A protein and the small-molecule ligand that binds it are described below.
Small molecule (SMILES): O=c1[nH]ccc2c(NC3CCCCC3)ncnc12

Binding-site contacts:
Ligand atom C18 contacts residue GLY30 of chain 1.B at 4.0 Å.
Ligand atom C1 contacts residue GLY168 of chain 1.B at 3.7 Å.
Ligand atom C15 contacts residue ARG155 of chain 1.B at 3.7 Å.
Ligand atom N13 contacts residue VAL37 of chain 1.B at 4.0 Å.
Ligand atom N3 contacts residue ALA54 of chain 1.B at 3.4 Å.
Ligand atom O6 contacts residue LEU107 of chain 1.B at 2.8 Å (h-bond).
Ligand atom C2 contacts residue LEU158 of chain 1.B at 3.5 Å (hydrophobic).
Ligand atom C2 contacts residue ALA54 of chain 1.B at 3.7 Å (hydrophobic).
Ligand atom C15 contacts residue ASN156 of chain 1.B at 3.8 Å.
Ligand atom C17 contacts residue ASN156 of chain 1.B at 3.5 Å.
Ligand atom C1 contacts residue MET104 of chain 1.B at 4.1 Å (hydrophobic).
Ligand atom C2 contacts residue MET104 of chain 1.B at 3.9 Å (hydrophobic).
Ligand atom N12 contacts residue LEU158 of chain 1.B at 3.8 Å.
Ligand atom C8 contacts residue VAL37 of chain 1.B at 4.0 Å (hydrophobic).
Ligand atom C5 contacts residue ALA54 of chain 1.B at 3.8 Å (hydrophobic).
Ligand atom N12 contacts residue LEU29 of chain 1.B at 3.7 Å.
Ligand atom C7 contacts residue LEU158 of chain 1.B at 3.6 Å (hydrophobic).
Ligand atom C1 contacts residue LEU158 of chain 1.B at 3.6 Å (hydrophobic).
Ligand atom C11 contacts residue LEU29 of chain 1.B at 3.8 Å (hydrophobic).
Ligand atom C11 contacts residue LEU158 of chain 1.B at 3.9 Å (hydrophobic).
Ligand atom C16 contacts residue ARG155 of chain 1.B at 3.7 Å.
Ligand atom C19 contacts residue VAL37 of chain 1.B at 3.5 Å (hydrophobic).
Ligand atom C9 contacts residue LEU158 of chain 1.B at 4.0 Å (hydrophobic).
Ligand atom C8 contacts residue LEU158 of chain 1.B at 3.7 Å (hydrophobic).
Ligand atom C18 contacts residue GLY32 of chain 1.B at 3.9 Å.
Ligand atom C2 contacts residue GLU105 of chain 1.B at 3.8 Å.
Ligand atom N3 contacts residue GLU105 of chain 1.B at 3.0 Å (salt-bridge).
Ligand atom C1 contacts residue VAL37 of chain 1.B at 4.1 Å (hydrophobic).
Ligand atom C5 contacts residue LEU158 of chain 1.B at 3.5 Å (hydrophobic).
Ligand atom C18 contacts residue GLU31 of chain 1.B at 3.8 Å.
Ligand atom C5 contacts residue LEU107 of chain 1.B at 3.9 Å (hydrophobic).
Ligand atom C5 contacts residue GLU105 of chain 1.B at 3.9 Å.
Ligand atom N3 contacts residue LEU158 of chain 1.B at 3.4 Å.
Ligand atom O6 contacts residue LEU158 of chain 1.B at 4.0 Å.
Ligand atom N10 contacts residue LEU158 of chain 1.B at 4.0 Å.
Ligand atom O6 contacts residue GLU105 of chain 1.B at 3.8 Å.
Ligand atom O6 contacts residue PHE106 of chain 1.B at 3.5 Å.
Ligand atom C16 contacts residue ASN156 of chain 1.B at 3.2 Å.
Ligand atom C19 contacts residue ASP169 of chain 1.B at 4.0 Å.
Ligand atom C7 contacts residue LEU29 of chain 1.B at 4.0 Å (hydrophobic).

Sequence of chain 1.B:
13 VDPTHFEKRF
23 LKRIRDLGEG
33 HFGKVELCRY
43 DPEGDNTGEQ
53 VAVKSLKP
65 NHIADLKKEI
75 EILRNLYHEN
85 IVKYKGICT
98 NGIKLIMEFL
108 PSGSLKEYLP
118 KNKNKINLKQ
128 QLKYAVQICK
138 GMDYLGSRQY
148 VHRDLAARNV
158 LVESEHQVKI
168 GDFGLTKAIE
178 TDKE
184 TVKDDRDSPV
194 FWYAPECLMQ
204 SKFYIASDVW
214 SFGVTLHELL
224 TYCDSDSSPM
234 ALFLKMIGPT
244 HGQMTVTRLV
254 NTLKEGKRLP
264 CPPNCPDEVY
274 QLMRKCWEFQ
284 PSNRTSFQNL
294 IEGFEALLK